Binding-site contacts:
Ligand atom PA contacts residue MN1 of chain 1.G at 3.4 Å.
Ligand atom O3B contacts residue MN1 of chain 1.F at 3.6 Å.
Ligand atom O3A contacts residue GLY23 of chain 1.A at 3.6 Å.
Ligand atom N6 contacts residue MET95 of chain 1.A at 3.6 Å.
Ligand atom O2G contacts residue GLY24 of chain 1.A at 2.8 Å (h-bond).
Ligand atom O2A contacts residue ASN146 of chain 1.A at 3.4 Å (h-bond).
Ligand atom O2A contacts residue MN1 of chain 1.G at 2.1 Å.
Ligand atom O4' contacts residue GLY21 of chain 1.A at 3.6 Å.
Ligand atom PG contacts residue MN1 of chain 1.F at 3.7 Å.
Ligand atom N6 contacts residue GLU96 of chain 1.A at 2.7 Å (salt-bridge).
Ligand atom N1 contacts residue VAL98 of chain 1.A at 3.1 Å (h-bond).
Ligand atom O2B contacts residue LYS43 of chain 1.A at 2.9 Å (salt-bridge).
Ligand atom O1B contacts residue GLY24 of chain 1.A at 3.4 Å (h-bond).
Ligand atom O3B contacts residue MN1 of chain 1.G at 2.8 Å.
Ligand atom O3G contacts residue ASP159 of chain 1.A at 3.6 Å.
Ligand atom C6 contacts residue GLU96 of chain 1.A at 3.7 Å.
Ligand atom S1G contacts residue MN1 of chain 1.F at 2.9 Å.
Ligand atom PB contacts residue MN1 of chain 1.F at 3.3 Å.
Ligand atom O1B contacts residue GLY23 of chain 1.A at 3.4 Å.
Ligand atom C6 contacts residue ALA41 of chain 1.A at 3.7 Å (hydrophobic).
Ligand atom N3 contacts residue MET148 of chain 1.A at 3.6 Å.
Ligand atom O2B contacts residue MN1 of chain 1.F at 2.2 Å.
Ligand atom O3G contacts residue MN1 of chain 1.G at 2.5 Å.
Ligand atom O2A contacts residue ASP159 of chain 1.A at 3.5 Å (salt-bridge).
Ligand atom N6 contacts residue ALA41 of chain 1.A at 3.5 Å.
Ligand atom O1A contacts residue LYS43 of chain 1.A at 2.5 Å (salt-bridge).
Ligand atom O2B contacts residue ASP159 of chain 1.A at 3.3 Å (salt-bridge).
Ligand atom PB contacts residue MN1 of chain 1.G at 3.6 Å.
Ligand atom PG contacts residue MN1 of chain 1.G at 3.2 Å.
Ligand atom O3G contacts residue LYS143 of chain 1.A at 2.5 Å (salt-bridge).
Ligand atom O1B contacts residue MET25 of chain 1.A at 2.9 Å (h-bond).
Ligand atom O3A contacts residue SER26 of chain 1.A at 3.3 Å (h-bond).
Ligand atom O4' contacts residue VAL28 of chain 1.A at 3.5 Å.
Ligand atom N7 contacts residue MET95 of chain 1.A at 3.3 Å.
Ligand atom O1B contacts residue SER26 of chain 1.A at 3.0 Å (h-bond).
Ligand atom C2 contacts residue VAL98 of chain 1.A at 3.1 Å (hydrophobic).
Ligand atom O3B contacts residue GLY23 of chain 1.A at 3.6 Å.
Ligand atom C5' contacts residue GLY23 of chain 1.A at 3.7 Å.
Ligand atom O3B contacts residue GLY24 of chain 1.A at 3.7 Å.
Ligand atom PB contacts residue SER26 of chain 1.A at 3.7 Å.

Sequence of chain 1.A:
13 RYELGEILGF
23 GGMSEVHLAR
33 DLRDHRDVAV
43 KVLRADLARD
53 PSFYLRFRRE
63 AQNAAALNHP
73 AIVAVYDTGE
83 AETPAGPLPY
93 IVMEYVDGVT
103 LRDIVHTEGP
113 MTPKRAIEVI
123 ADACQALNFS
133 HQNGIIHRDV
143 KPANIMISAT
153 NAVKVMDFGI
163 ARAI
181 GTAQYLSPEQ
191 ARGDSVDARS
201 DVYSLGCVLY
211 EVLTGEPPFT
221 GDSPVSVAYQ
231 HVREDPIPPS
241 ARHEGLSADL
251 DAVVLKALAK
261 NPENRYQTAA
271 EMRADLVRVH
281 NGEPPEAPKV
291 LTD

The protein below binds the small molecule below.
Small molecule (SMILES): Nc1ncnc2c1ncn2[C@@H]1O[C@H](COP(=O)(O)OP(=O)(O)OP(O)(O)=S)[C@@H](O)[C@H]1O